This small molecule binds to this protein.
Small molecule (SMILES): Cc1cc(CCCOc2c(C)cc(-n3nnc(C)n3)cc2C)on1

Sequence of chain 5.A:
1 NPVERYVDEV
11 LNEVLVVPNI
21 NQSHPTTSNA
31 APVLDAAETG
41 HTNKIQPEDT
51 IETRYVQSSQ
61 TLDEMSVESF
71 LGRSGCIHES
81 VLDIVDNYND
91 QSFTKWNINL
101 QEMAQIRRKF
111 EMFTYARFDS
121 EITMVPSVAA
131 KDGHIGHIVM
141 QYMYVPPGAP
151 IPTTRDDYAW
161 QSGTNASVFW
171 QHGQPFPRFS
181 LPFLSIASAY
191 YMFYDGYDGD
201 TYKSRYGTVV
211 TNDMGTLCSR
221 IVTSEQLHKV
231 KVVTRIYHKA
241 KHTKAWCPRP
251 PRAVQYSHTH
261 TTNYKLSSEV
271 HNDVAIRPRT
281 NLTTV

Binding-site contacts:
Ligand atom N5A contacts residue LEU217 of chain 5.A at 3.7 Å.
Ligand atom N2 contacts residue LEU100 of chain 5.A at 3.8 Å.
Ligand atom CM4 contacts residue ALA166 of chain 5.A at 3.1 Å (hydrophobic).
Ligand atom C4A contacts residue TYR144 of chain 5.A at 3.5 Å (hydrophobic).
Ligand atom C3C contacts residue LEU181 of chain 5.A at 4.0 Å (hydrophobic).
Ligand atom CM2 contacts residue ILE77 of chain 5.A at 3.9 Å (hydrophobic).
Ligand atom CM6 contacts residue TYR144 of chain 5.A at 3.7 Å (hydrophobic).
Ligand atom C4A contacts residue PHE179 of chain 5.A at 3.5 Å (hydrophobic).
Ligand atom C4 contacts residue MET214 of chain 5.A at 4.0 Å (hydrophobic).
Ligand atom N2A contacts residue TYR144 of chain 5.A at 4.0 Å.
Ligand atom N3A contacts residue PHE179 of chain 5.A at 3.6 Å.
Ligand atom C1C contacts residue MET214 of chain 5.A at 3.4 Å (hydrophobic).
Ligand atom N3A contacts residue TYR144 of chain 5.A at 3.2 Å.
Ligand atom C6B contacts residue LEU181 of chain 5.A at 3.5 Å (hydrophobic).
Ligand atom C1B contacts residue ILE98 of chain 5.A at 3.6 Å (hydrophobic).
Ligand atom O1 contacts residue LEU100 of chain 5.A at 3.8 Å.
Ligand atom CM6 contacts residue LEU181 of chain 5.A at 3.8 Å (hydrophobic).
Ligand atom O1 contacts residue MET214 of chain 5.A at 3.2 Å.
Ligand atom C4 contacts residue LEU100 of chain 5.A at 3.8 Å (hydrophobic).
Ligand atom N1A contacts residue PHE179 of chain 5.A at 3.2 Å.
Ligand atom CM4 contacts residue VAL168 of chain 5.A at 3.9 Å (hydrophobic).
Ligand atom C1B contacts residue LEU181 of chain 5.A at 3.9 Å (hydrophobic).
Ligand atom C3 contacts residue LEU100 of chain 5.A at 3.7 Å (hydrophobic).
Ligand atom CM3 contacts residue TYR190 of chain 5.A at 3.8 Å (hydrophobic).
Ligand atom C6B contacts residue ILE98 of chain 5.A at 3.8 Å (hydrophobic).
Ligand atom C5B contacts residue TYR144 of chain 5.A at 3.7 Å (hydrophobic).
Ligand atom CM4 contacts residue TYR144 of chain 5.A at 3.8 Å (hydrophobic).
Ligand atom N2 contacts residue MET214 of chain 5.A at 3.7 Å.
Ligand atom N2A contacts residue PHE179 of chain 5.A at 3.3 Å.
Ligand atom CM4 contacts residue TYR142 of chain 5.A at 3.9 Å (hydrophobic).
Ligand atom N5A contacts residue PHE179 of chain 5.A at 3.2 Å.
Ligand atom CM2 contacts residue ILE122 of chain 5.A at 3.9 Å (hydrophobic).
Ligand atom N1A contacts residue MET124 of chain 5.A at 3.9 Å.
Ligand atom C5 contacts residue MET214 of chain 5.A at 3.7 Å (hydrophobic).
Ligand atom N1A contacts residue LEU217 of chain 5.A at 3.4 Å.
Ligand atom C4 contacts residue TYR190 of chain 5.A at 3.8 Å (hydrophobic).
Ligand atom CM6 contacts residue LEU184 of chain 5.A at 3.6 Å (hydrophobic).
Ligand atom O1B contacts residue ILE98 of chain 5.A at 3.1 Å.
Ligand atom C5B contacts residue LEU181 of chain 5.A at 3.6 Å (hydrophobic).
Ligand atom C5 contacts residue LEU100 of chain 5.A at 4.0 Å (hydrophobic).